The small molecule below binds the protein below.
Small molecule (SMILES): CC(=O)N[C@H]1[C@H](O[C@H]2[C@H](O)[C@@H](NC(C)=O)CO[C@@H]2CO)O[C@H](CO)[C@@H](O)[C@@H]1O[C@@H]1O[C@H](CO)[C@@H](O)[C@H](O)[C@@H]1O

Sequence of chain 1.B:
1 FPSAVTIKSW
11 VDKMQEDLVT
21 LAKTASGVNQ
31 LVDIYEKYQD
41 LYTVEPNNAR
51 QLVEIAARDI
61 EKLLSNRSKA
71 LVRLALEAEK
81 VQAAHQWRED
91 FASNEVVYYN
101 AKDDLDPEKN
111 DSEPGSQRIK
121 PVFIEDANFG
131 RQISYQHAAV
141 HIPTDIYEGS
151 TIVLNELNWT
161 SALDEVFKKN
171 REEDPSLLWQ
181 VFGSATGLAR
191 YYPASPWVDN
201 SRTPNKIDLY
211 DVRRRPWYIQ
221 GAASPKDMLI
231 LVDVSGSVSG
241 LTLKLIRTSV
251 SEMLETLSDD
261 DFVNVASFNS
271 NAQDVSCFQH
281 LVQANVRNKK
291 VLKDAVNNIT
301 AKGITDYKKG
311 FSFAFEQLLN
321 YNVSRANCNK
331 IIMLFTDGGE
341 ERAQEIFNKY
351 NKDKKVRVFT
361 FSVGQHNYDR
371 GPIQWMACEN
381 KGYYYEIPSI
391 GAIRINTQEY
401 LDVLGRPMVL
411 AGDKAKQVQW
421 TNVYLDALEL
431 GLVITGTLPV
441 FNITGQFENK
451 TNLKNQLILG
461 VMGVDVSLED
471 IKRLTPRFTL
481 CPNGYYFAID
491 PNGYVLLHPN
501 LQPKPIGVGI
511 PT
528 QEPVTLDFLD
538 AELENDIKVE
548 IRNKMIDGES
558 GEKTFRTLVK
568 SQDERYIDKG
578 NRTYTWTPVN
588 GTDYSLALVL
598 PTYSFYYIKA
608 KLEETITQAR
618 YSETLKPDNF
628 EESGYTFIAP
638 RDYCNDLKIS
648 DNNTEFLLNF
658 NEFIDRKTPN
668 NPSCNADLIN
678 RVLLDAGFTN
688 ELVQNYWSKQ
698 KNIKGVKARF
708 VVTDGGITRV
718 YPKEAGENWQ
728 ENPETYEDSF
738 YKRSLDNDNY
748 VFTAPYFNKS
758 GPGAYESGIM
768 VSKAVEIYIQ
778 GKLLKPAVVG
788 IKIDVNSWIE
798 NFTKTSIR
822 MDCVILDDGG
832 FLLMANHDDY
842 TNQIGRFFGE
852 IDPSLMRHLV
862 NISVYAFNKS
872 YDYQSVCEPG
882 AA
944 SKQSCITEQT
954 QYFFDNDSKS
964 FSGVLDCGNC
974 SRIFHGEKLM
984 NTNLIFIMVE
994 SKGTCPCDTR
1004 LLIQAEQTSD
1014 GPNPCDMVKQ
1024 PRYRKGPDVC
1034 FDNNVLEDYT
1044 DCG

Binding-site contacts:
Ligand atom C7 contacts residue ASN798 of chain 1.B at 4.4 Å.
Ligand atom C3 contacts residue ASP17 of chain 1.B at 3.8 Å.
Ligand atom C1 contacts residue ASN798 of chain 1.B at 1.4 Å.
Ligand atom C8 contacts residue SER794 of chain 1.B at 3.9 Å.
Ligand atom O6 contacts residue THR24 of chain 1.B at 3.6 Å.
Ligand atom C2 contacts residue ASP17 of chain 1.B at 3.2 Å.
Ligand atom O6 contacts residue ASN798 of chain 1.B at 3.0 Å (h-bond).
Ligand atom C1 contacts residue ASP17 of chain 1.B at 4.0 Å.
Ligand atom C4 contacts residue ASN798 of chain 1.B at 3.5 Å.
Ligand atom O5 contacts residue ASN798 of chain 1.B at 2.5 Å (h-bond).
Ligand atom C1 contacts residue SER794 of chain 1.B at 4.5 Å.
Ligand atom C8 contacts residue ILE790 of chain 1.B at 3.9 Å (hydrophobic).
Ligand atom C7 contacts residue LEU21 of chain 1.B at 3.5 Å (hydrophobic).
Ligand atom C5 contacts residue ASN798 of chain 1.B at 3.1 Å.
Ligand atom N2 contacts residue SER794 of chain 1.B at 4.1 Å.
Ligand atom C2 contacts residue ASN798 of chain 1.B at 2.5 Å.
Ligand atom N2 contacts residue ASN798 of chain 1.B at 3.5 Å (h-bond).
Ligand atom O3 contacts residue ASP17 of chain 1.B at 3.8 Å.
Ligand atom C8 contacts residue LEU21 of chain 1.B at 3.5 Å (hydrophobic).
Ligand atom C6 contacts residue THR20 of chain 1.B at 4.3 Å.
Ligand atom C6 contacts residue THR24 of chain 1.B at 4.2 Å.
Ligand atom O3 contacts residue LEU21 of chain 1.B at 3.9 Å.
Ligand atom C3 contacts residue ASN798 of chain 1.B at 3.5 Å.
Ligand atom C5 contacts residue ASP17 of chain 1.B at 4.0 Å.
Ligand atom C7 contacts residue ASP17 of chain 1.B at 3.5 Å.
Ligand atom C8 contacts residue TRP795 of chain 1.B at 3.5 Å (hydrophobic).
Ligand atom N2 contacts residue ASP17 of chain 1.B at 3.8 Å.
Ligand atom O5 contacts residue ASP17 of chain 1.B at 3.3 Å (salt-bridge).
Ligand atom O7 contacts residue LEU21 of chain 1.B at 3.2 Å.
Ligand atom C6 contacts residue ASP17 of chain 1.B at 3.7 Å.
Ligand atom O7 contacts residue TRP795 of chain 1.B at 4.1 Å.
Ligand atom O4 contacts residue ASP17 of chain 1.B at 4.2 Å.
Ligand atom O7 contacts residue LEU18 of chain 1.B at 4.3 Å.
Ligand atom C4 contacts residue ASP17 of chain 1.B at 3.4 Å.
Ligand atom O7 contacts residue ASP17 of chain 1.B at 2.7 Å (salt-bridge).
Ligand atom C6 contacts residue ASN798 of chain 1.B at 3.1 Å.
Ligand atom C7 contacts residue TRP795 of chain 1.B at 3.9 Å (hydrophobic).
Ligand atom N2 contacts residue LEU21 of chain 1.B at 4.5 Å.